A protein and the small-molecule ligand that binds it are described below.
Small molecule (SMILES): CC(=O)N[C@H]1[C@H](O[C@H]2[C@H](O[C@@H]3O[C@@H](C)[C@@H](O)[C@@H](O)[C@@H]3O)[C@@H](NC(C)=O)CO[C@@H]2CO)O[C@H](CO)[C@@H](O[C@@H]2O[C@H](CO[C@H]3O[C@H](CO)[C@@H](O)[C@H](O)[C@@H]3O)[C@@H](O)[C@H](O)[C@@H]2O[C@@H]2OC[C@@H](O)[C@H](O)[C@H]2O)[C@@H]1O

Sequence of chain 1.B:
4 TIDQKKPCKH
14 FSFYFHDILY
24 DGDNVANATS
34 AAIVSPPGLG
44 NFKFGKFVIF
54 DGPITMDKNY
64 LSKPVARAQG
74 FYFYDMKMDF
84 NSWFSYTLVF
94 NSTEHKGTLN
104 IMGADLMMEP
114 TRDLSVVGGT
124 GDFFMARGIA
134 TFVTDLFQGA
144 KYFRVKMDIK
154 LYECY

Binding-site contacts:
Ligand atom O7 contacts residue TYR63 of chain 1.B at 3.8 Å.
Ligand atom O4 contacts residue MAN1 of chain 1.P at 3.3 Å.
Ligand atom O6 contacts residue TYR145 of chain 1.B at 3.9 Å.
Ligand atom C7 contacts residue ASN30 of chain 1.B at 3.3 Å.
Ligand atom C2 contacts residue ASN30 of chain 1.B at 2.4 Å.
Ligand atom C8 contacts residue TYR145 of chain 1.B at 3.6 Å (hydrophobic).
Ligand atom O2 contacts residue MAN1 of chain 1.P at 4.0 Å.
Ligand atom C2 contacts residue GLN141 of chain 1.B at 3.7 Å.
Ligand atom C2 contacts residue MAN1 of chain 1.P at 3.4 Å.
Ligand atom N2 contacts residue TYR63 of chain 1.B at 3.6 Å.
Ligand atom C1 contacts residue ASN30 of chain 1.B at 1.4 Å.
Ligand atom C3 contacts residue MAN1 of chain 1.P at 2.4 Å.
Ligand atom C1 contacts residue ILE21 of chain 1.B at 4.0 Å (hydrophobic).
Ligand atom C3 contacts residue GLN141 of chain 1.B at 3.5 Å.
Ligand atom C4 contacts residue MAN1 of chain 1.P at 3.4 Å.
Ligand atom N2 contacts residue GLN141 of chain 1.B at 2.9 Å (h-bond).
Ligand atom C5 contacts residue TYR63 of chain 1.B at 4.1 Å (hydrophobic).
Ligand atom O5 contacts residue ASN30 of chain 1.B at 2.2 Å (h-bond).
Ligand atom C6 contacts residue TYR145 of chain 1.B at 3.8 Å (hydrophobic).
Ligand atom C7 contacts residue GLN141 of chain 1.B at 3.8 Å.
Ligand atom C3 contacts residue ASN30 of chain 1.B at 3.7 Å.
Ligand atom C4 contacts residue ASN30 of chain 1.B at 4.1 Å.
Ligand atom C8 contacts residue GLN141 of chain 1.B at 3.8 Å.
Ligand atom C6 contacts residue MAN1 of chain 1.P at 4.0 Å.
Ligand atom C5 contacts residue ASN30 of chain 1.B at 3.5 Å.
Ligand atom O2 contacts residue GLN141 of chain 1.B at 3.3 Å (h-bond).
Ligand atom C2 contacts residue TYR63 of chain 1.B at 3.7 Å (hydrophobic).
Ligand atom O5 contacts residue TYR63 of chain 1.B at 4.0 Å.
Ligand atom C5 contacts residue MAN1 of chain 1.P at 3.9 Å.
Ligand atom O3 contacts residue GLN141 of chain 1.B at 2.9 Å (h-bond).
Ligand atom C8 contacts residue ARG147 of chain 1.B at 3.9 Å.
Ligand atom C3 contacts residue TYR63 of chain 1.B at 3.4 Å (hydrophobic).
Ligand atom O7 contacts residue ASN30 of chain 1.B at 3.5 Å (h-bond).
Ligand atom O4 contacts residue GLN141 of chain 1.B at 3.5 Å (h-bond).
Ligand atom N2 contacts residue ASN30 of chain 1.B at 2.8 Å (h-bond).
Ligand atom C1 contacts residue TYR63 of chain 1.B at 3.6 Å (hydrophobic).
Ligand atom O3 contacts residue MAN1 of chain 1.P at 1.7 Å.
Ligand atom C6 contacts residue GLN141 of chain 1.B at 4.0 Å.
Ligand atom O5 contacts residue MAN1 of chain 1.P at 3.5 Å (h-bond).
Ligand atom O5 contacts residue ILE21 of chain 1.B at 3.6 Å.